Sequence of chain 49.E:
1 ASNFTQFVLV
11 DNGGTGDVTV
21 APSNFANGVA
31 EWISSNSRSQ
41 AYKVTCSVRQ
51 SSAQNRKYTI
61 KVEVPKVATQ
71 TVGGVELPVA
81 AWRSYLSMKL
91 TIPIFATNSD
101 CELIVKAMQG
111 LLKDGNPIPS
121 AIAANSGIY

A protein and the small-molecule ligand that binds it are described below.
Small molecule (SMILES): Nc1nc(=O)c2ncn([C@@H]3O[C@H](CO[P](=O)(O)O[C@H]4[C@@H](O)[C@H](n5cnc6c(N)ncnc65)O[C@@H]4CO[P](=O)(O)O[C@@H]4[C@@H](O)[C@H](n5cnc6c(N)ncnc65)O[C@@H]4COP(=O)=O)[C@@H](O)[C@H]3O)c2[nH]1

Binding-site contacts:
Ligand atom C2 contacts residue SER47 of chain 49.E at 3.4 Å.
Ligand atom C8 contacts residue LYS61 of chain 49.E at 3.7 Å.
Ligand atom C5 contacts residue VAL29 of chain 49.E at 4.0 Å (hydrophobic).
Ligand atom C5 contacts residue TYR85 of chain 49.E at 3.5 Å (hydrophobic).
Ligand atom C4 contacts residue TYR85 of chain 49.E at 3.8 Å (hydrophobic).
Ligand atom N6 contacts residue CYS46 of chain 49.E at 3.4 Å (h-bond).
Ligand atom OP1 contacts residue TYR85 of chain 49.E at 3.5 Å (h-bond).
Ligand atom C6 contacts residue LYS61 of chain 49.E at 3.8 Å.
Ligand atom C8 contacts residue THR45 of chain 49.E at 3.8 Å.
Ligand atom C2 contacts residue THR59 of chain 49.E at 4.1 Å.
Ligand atom N6 contacts residue THR45 of chain 49.E at 2.5 Å (h-bond).
Ligand atom OP2 contacts residue LYS43 of chain 49.E at 2.7 Å (salt-bridge).
Ligand atom N6 contacts residue LYS61 of chain 49.E at 4.1 Å.
Ligand atom N6 contacts residue SER47 of chain 49.E at 4.1 Å.
Ligand atom C4 contacts residue LYS61 of chain 49.E at 3.7 Å.
Ligand atom C6 contacts residue TYR85 of chain 49.E at 3.4 Å (hydrophobic).
Ligand atom N7 contacts residue LYS61 of chain 49.E at 3.7 Å.
Ligand atom N7 contacts residue THR45 of chain 49.E at 2.5 Å (h-bond).
Ligand atom P contacts residue TYR85 of chain 49.E at 3.7 Å.
Ligand atom N1 contacts residue THR59 of chain 49.E at 3.5 Å.
Ligand atom N1 contacts residue SER47 of chain 49.E at 2.9 Å (h-bond).
Ligand atom N6 contacts residue THR59 of chain 49.E at 2.8 Å (h-bond).
Ligand atom C6 contacts residue SER47 of chain 49.E at 3.9 Å.
Ligand atom C5 contacts residue LYS61 of chain 49.E at 3.7 Å.
Ligand atom C6 contacts residue THR45 of chain 49.E at 3.1 Å.
Ligand atom N9 contacts residue LYS61 of chain 49.E at 3.7 Å.
Ligand atom N6 contacts residue THR91 of chain 35.E at 3.5 Å (h-bond).
Ligand atom C6 contacts residue THR59 of chain 49.E at 3.6 Å.
Ligand atom C8 contacts residue TYR85 of chain 49.E at 3.8 Å (hydrophobic).
Ligand atom N1 contacts residue TYR85 of chain 49.E at 3.5 Å.
Ligand atom OP1 contacts residue LYS43 of chain 49.E at 2.9 Å (salt-bridge).
Ligand atom N9 contacts residue TYR85 of chain 49.E at 4.0 Å.
Ligand atom C5 contacts residue THR45 of chain 49.E at 3.1 Å.
Ligand atom N7 contacts residue TYR85 of chain 49.E at 3.7 Å.
Ligand atom C6 contacts residue VAL29 of chain 49.E at 4.1 Å (hydrophobic).
Ligand atom P contacts residue LYS43 of chain 49.E at 3.2 Å.
Ligand atom N6 contacts residue TYR85 of chain 49.E at 3.4 Å.
Ligand atom C5' contacts residue TYR85 of chain 49.E at 4.0 Å (hydrophobic).
Ligand atom O6 contacts residue LYS61 of chain 49.E at 3.0 Å (salt-bridge).
Ligand atom OP2 contacts residue GLU63 of chain 49.E at 3.6 Å (salt-bridge).

Sequence of chain 35.E:
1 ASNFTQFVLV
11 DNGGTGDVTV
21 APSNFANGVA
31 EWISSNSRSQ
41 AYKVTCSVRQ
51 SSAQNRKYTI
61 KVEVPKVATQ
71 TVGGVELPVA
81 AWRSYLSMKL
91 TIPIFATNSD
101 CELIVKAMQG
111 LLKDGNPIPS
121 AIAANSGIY